Binding-site contacts:
Ligand atom C1 contacts residue ASN1137 of chain 1.A at 1.4 Å.
Ligand atom C5 contacts residue ASN1137 of chain 1.A at 3.6 Å.
Ligand atom C3 contacts residue ASN1137 of chain 1.A at 3.8 Å.
Ligand atom O7 contacts residue ASN1137 of chain 1.A at 2.9 Å (h-bond).
Ligand atom O5 contacts residue ASN1137 of chain 1.A at 2.4 Å (h-bond).
Ligand atom C8 contacts residue ASN1137 of chain 1.A at 4.3 Å.
Ligand atom C4 contacts residue ASN1137 of chain 1.A at 4.2 Å.
Ligand atom C2 contacts residue ASN1137 of chain 1.A at 2.5 Å.
Ligand atom C7 contacts residue ASN1137 of chain 1.A at 3.1 Å.
Ligand atom N2 contacts residue ASN1137 of chain 1.A at 2.9 Å (h-bond).

Sequence of chain 1.A:
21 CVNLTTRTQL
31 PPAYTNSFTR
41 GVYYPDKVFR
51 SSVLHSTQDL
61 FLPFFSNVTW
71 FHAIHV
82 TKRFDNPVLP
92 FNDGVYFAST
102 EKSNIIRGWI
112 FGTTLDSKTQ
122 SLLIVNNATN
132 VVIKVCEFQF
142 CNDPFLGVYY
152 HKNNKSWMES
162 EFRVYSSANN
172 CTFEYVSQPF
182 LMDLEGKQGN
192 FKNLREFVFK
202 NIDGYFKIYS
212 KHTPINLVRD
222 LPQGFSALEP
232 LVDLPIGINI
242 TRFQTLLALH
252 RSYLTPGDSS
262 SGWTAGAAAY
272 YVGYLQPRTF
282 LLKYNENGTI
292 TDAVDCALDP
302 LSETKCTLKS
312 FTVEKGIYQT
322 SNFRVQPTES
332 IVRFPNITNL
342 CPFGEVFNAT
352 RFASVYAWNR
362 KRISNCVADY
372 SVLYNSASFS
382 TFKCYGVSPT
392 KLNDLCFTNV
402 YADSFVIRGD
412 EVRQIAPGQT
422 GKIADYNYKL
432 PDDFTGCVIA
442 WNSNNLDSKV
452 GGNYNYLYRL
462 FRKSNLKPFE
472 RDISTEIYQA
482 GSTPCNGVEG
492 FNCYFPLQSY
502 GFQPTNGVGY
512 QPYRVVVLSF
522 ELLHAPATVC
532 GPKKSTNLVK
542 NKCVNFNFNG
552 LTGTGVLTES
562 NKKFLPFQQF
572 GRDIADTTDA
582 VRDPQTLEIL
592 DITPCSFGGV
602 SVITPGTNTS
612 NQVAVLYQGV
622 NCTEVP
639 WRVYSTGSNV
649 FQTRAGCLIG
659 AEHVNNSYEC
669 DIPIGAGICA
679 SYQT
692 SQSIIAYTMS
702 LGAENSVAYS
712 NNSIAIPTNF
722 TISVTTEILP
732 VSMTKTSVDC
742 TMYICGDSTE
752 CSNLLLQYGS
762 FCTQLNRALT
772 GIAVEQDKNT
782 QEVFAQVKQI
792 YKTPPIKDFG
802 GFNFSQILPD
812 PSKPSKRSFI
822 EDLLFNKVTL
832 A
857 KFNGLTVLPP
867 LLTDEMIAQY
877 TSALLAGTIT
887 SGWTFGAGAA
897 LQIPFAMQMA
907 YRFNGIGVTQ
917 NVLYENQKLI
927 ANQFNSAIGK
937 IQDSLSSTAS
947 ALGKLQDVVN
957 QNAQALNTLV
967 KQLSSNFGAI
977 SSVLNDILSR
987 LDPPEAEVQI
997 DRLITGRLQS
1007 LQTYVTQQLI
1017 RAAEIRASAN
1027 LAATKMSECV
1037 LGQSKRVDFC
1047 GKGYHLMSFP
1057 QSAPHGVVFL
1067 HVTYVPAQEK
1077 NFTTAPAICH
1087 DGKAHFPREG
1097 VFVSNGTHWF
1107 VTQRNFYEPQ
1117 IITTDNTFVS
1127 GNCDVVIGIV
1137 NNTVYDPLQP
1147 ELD

This protein binds this small molecule.
Small molecule (SMILES): CC(=O)N[C@@H]1[C@@H](O)[C@H](O)[C@@H](CO)O[C@H]1O